Binding-site contacts:
Ligand atom O5 contacts residue LEU96 of chain 8.H at 4.5 Å.
Ligand atom O5 contacts residue MET151 of chain 8.C at 3.8 Å.
Ligand atom C1 contacts residue SER95 of chain 8.H at 3.6 Å.
Ligand atom N2 contacts residue ASN154 of chain 8.C at 3.9 Å.
Ligand atom O7 contacts residue ASN154 of chain 8.C at 2.9 Å (h-bond).
Ligand atom C8 contacts residue GLY150 of chain 8.C at 3.8 Å.
Ligand atom C8 contacts residue ASN154 of chain 8.C at 4.2 Å.
Ligand atom C3 contacts residue SER95 of chain 8.H at 3.2 Å.
Ligand atom O7 contacts residue MET151 of chain 8.C at 3.3 Å.
Ligand atom O3 contacts residue LEU96 of chain 8.H at 4.1 Å.
Ligand atom C1 contacts residue LEU96 of chain 8.H at 3.9 Å (hydrophobic).
Ligand atom C4 contacts residue LEU96 of chain 8.H at 4.3 Å (hydrophobic).
Ligand atom O4 contacts residue LEU96 of chain 8.H at 3.2 Å.
Ligand atom C7 contacts residue GLY150 of chain 8.C at 3.7 Å.
Ligand atom C2 contacts residue SER95 of chain 8.H at 3.4 Å.
Ligand atom O5 contacts residue ASN154 of chain 8.C at 4.0 Å.
Ligand atom C7 contacts residue MET151 of chain 8.C at 4.3 Å (hydrophobic).
Ligand atom C3 contacts residue LEU96 of chain 8.H at 4.2 Å (hydrophobic).
Ligand atom C2 contacts residue LEU96 of chain 8.H at 3.6 Å (hydrophobic).
Ligand atom O3 contacts residue SER95 of chain 8.H at 3.2 Å (h-bond).
Ligand atom C8 contacts residue SER95 of chain 8.H at 3.5 Å.
Ligand atom C1 contacts residue ASN154 of chain 8.C at 3.1 Å.
Ligand atom C2 contacts residue MET151 of chain 8.C at 4.1 Å (hydrophobic).
Ligand atom O7 contacts residue GLY150 of chain 8.C at 2.8 Å (h-bond).
Ligand atom O7 contacts residue HIS148 of chain 8.C at 4.0 Å.
Ligand atom C2 contacts residue ASN154 of chain 8.C at 4.0 Å.
Ligand atom N2 contacts residue LEU96 of chain 8.H at 3.6 Å.
Ligand atom C8 contacts residue ASP94 of chain 8.H at 3.5 Å.
Ligand atom C7 contacts residue ASN154 of chain 8.C at 3.4 Å.
Ligand atom N2 contacts residue SER95 of chain 8.H at 2.6 Å (h-bond).
Ligand atom C7 contacts residue SER95 of chain 8.H at 3.5 Å.
Ligand atom C1 contacts residue MET151 of chain 8.C at 3.6 Å (hydrophobic).

Sequence of chain 8.C:
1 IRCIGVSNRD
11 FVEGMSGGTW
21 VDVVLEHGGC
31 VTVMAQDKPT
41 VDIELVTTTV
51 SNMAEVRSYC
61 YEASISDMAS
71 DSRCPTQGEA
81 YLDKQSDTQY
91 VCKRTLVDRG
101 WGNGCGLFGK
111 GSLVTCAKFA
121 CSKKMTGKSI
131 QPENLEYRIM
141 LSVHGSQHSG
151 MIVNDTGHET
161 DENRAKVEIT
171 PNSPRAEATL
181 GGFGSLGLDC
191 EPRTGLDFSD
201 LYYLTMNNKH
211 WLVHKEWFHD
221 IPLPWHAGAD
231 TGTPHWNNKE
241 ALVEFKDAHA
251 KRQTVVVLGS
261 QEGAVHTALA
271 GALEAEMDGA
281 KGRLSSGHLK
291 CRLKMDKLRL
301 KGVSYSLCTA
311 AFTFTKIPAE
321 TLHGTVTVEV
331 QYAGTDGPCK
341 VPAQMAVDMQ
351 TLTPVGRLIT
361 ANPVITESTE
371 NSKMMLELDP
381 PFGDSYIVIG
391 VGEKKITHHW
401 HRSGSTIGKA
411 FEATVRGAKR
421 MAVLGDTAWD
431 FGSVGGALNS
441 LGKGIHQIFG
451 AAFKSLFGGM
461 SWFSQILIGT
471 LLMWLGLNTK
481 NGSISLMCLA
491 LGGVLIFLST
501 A

A small-molecule ligand and the protein it binds are described below.
Small molecule (SMILES): CC(=O)N[C@H]1[C@H](O[C@H]2[C@H](O)[C@@H](NC(C)=O)CO[C@@H]2CO)O[C@H](CO)[C@@H](O)[C@@H]1O

Sequence of chain 8.H:
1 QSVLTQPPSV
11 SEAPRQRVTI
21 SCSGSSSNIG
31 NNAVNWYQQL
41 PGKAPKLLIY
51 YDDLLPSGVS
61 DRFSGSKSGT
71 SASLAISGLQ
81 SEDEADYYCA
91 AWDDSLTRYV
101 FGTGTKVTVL